Binding-site contacts:
Ligand atom C25 contacts residue LEU31 of chain 1.C at 3.6 Å (hydrophobic).
Ligand atom C15 contacts residue PRO32 of chain 1.C at 3.6 Å (hydrophobic).
Ligand atom O4 contacts residue PHE99 of chain 1.C at 3.5 Å.
Ligand atom O4 contacts residue ARG95 of chain 1.C at 3.2 Å.
Ligand atom N2 contacts residue GLN35 of chain 1.C at 3.2 Å (h-bond).
Ligand atom C7 contacts residue VAL37 of chain 1.C at 3.8 Å (hydrophobic).
Ligand atom C12 contacts residue PRO32 of chain 1.C at 3.7 Å (hydrophobic).
Ligand atom C18 contacts residue PRO32 of chain 1.C at 4.0 Å (hydrophobic).
Ligand atom C6 contacts residue VAL96 of chain 1.C at 3.8 Å (hydrophobic).
Ligand atom C10 contacts residue LEU42 of chain 1.C at 3.4 Å (hydrophobic).
Ligand atom C14 contacts residue LEU31 of chain 1.C at 3.5 Å (hydrophobic).
Ligand atom C6 contacts residue ASN90 of chain 1.C at 3.6 Å.
Ligand atom C3 contacts residue PRO32 of chain 1.C at 3.6 Å (hydrophobic).
Ligand atom O5 contacts residue PRO32 of chain 1.C at 3.7 Å.
Ligand atom O1 contacts residue ASN90 of chain 1.C at 3.1 Å (h-bond).
Ligand atom C2 contacts residue PRO32 of chain 1.C at 3.9 Å (hydrophobic).
Ligand atom C18 contacts residue LEU42 of chain 1.C at 3.9 Å (hydrophobic).
Ligand atom O5 contacts residue ARG95 of chain 1.C at 3.4 Å.
Ligand atom C12 contacts residue LEU42 of chain 1.C at 3.6 Å (hydrophobic).
Ligand atom C5 contacts residue ASN90 of chain 1.C at 3.2 Å.
Ligand atom C14 contacts residue PRO32 of chain 1.C at 3.7 Å (hydrophobic).
Ligand atom C11 contacts residue PRO32 of chain 1.C at 3.6 Å (hydrophobic).
Ligand atom C4 contacts residue VAL96 of chain 1.C at 3.9 Å (hydrophobic).
Ligand atom C23 contacts residue PHE99 of chain 1.C at 4.0 Å (hydrophobic).
Ligand atom N2 contacts residue PRO32 of chain 1.C at 3.0 Å (h-bond).
Ligand atom C17 contacts residue LEU42 of chain 1.C at 4.0 Å (hydrophobic).
Ligand atom C17 contacts residue LEU31 of chain 1.C at 4.0 Å (hydrophobic).
Ligand atom C2 contacts residue VAL96 of chain 1.C at 3.9 Å (hydrophobic).
Ligand atom C8 contacts residue PRO32 of chain 1.C at 3.6 Å (hydrophobic).
Ligand atom C16 contacts residue PRO32 of chain 1.C at 3.5 Å (hydrophobic).
Ligand atom C19 contacts residue LEU42 of chain 1.C at 4.0 Å (hydrophobic).
Ligand atom C7 contacts residue VAL96 of chain 1.C at 4.0 Å (hydrophobic).
Ligand atom C13 contacts residue LEU31 of chain 1.C at 3.8 Å (hydrophobic).
Ligand atom O1 contacts residue TYR47 of chain 1.C at 3.7 Å.
Ligand atom C8 contacts residue VAL37 of chain 1.C at 3.5 Å (hydrophobic).
Ligand atom C1 contacts residue VAL96 of chain 1.C at 3.7 Å (hydrophobic).
Ligand atom C13 contacts residue PRO32 of chain 1.C at 3.8 Å (hydrophobic).
Ligand atom C24 contacts residue LEU31 of chain 1.C at 3.6 Å (hydrophobic).
Ligand atom C23 contacts residue ARG95 of chain 1.C at 4.0 Å.
Ligand atom C7 contacts residue ASN90 of chain 1.C at 4.0 Å.

Sequence of chain 1.C:
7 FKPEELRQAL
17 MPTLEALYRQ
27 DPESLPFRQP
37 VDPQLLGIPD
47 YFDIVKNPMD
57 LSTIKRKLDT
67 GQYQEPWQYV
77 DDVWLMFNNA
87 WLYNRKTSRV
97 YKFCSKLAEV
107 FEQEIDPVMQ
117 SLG

This small molecule binds to this protein.
Small molecule (SMILES): CCOc1ccc(C(C)=O)cc1-c1cc(NC(=O)c2ccco2)cc(-c2c(N)noc2C)c1